Sequence of chain 1.F:
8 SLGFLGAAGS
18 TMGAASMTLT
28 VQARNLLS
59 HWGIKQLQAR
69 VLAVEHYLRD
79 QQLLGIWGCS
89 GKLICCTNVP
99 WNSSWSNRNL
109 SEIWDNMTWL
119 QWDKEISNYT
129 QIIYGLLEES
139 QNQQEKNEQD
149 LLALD

This small molecule binds to this protein.
Small molecule (SMILES): CC(=O)N[C@@H]1[C@@H](O)[C@H](O)[C@@H](CO)O[C@H]1O

Binding-site contacts:
Ligand atom O7 contacts residue ASN107 of chain 1.F at 4.1 Å.
Ligand atom C4 contacts residue ASN107 of chain 1.F at 4.4 Å.
Ligand atom C3 contacts residue ASN107 of chain 1.F at 3.9 Å.
Ligand atom C8 contacts residue SER109 of chain 1.F at 3.3 Å.
Ligand atom C7 contacts residue ASN107 of chain 1.F at 3.7 Å.
Ligand atom C5 contacts residue ASN107 of chain 1.F at 3.8 Å.
Ligand atom C7 contacts residue SER109 of chain 1.F at 4.3 Å.
Ligand atom N2 contacts residue SER109 of chain 1.F at 4.2 Å.
Ligand atom C1 contacts residue GLU110 of chain 1.F at 4.0 Å.
Ligand atom C2 contacts residue ASN107 of chain 1.F at 2.5 Å.
Ligand atom N2 contacts residue ASN107 of chain 1.F at 2.9 Å (h-bond).
Ligand atom C8 contacts residue SER107 of chain 1.C at 4.1 Å.
Ligand atom C1 contacts residue ASN107 of chain 1.F at 1.5 Å.
Ligand atom O5 contacts residue ASN107 of chain 1.F at 2.5 Å (h-bond).
Ligand atom O5 contacts residue GLU110 of chain 1.F at 4.4 Å.

Sequence of chain 1.C:
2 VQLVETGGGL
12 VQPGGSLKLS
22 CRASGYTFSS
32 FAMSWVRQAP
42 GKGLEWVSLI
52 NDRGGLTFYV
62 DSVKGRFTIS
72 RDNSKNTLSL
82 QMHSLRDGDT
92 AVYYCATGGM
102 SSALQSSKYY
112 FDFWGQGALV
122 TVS